Sequence of chain 26.A:
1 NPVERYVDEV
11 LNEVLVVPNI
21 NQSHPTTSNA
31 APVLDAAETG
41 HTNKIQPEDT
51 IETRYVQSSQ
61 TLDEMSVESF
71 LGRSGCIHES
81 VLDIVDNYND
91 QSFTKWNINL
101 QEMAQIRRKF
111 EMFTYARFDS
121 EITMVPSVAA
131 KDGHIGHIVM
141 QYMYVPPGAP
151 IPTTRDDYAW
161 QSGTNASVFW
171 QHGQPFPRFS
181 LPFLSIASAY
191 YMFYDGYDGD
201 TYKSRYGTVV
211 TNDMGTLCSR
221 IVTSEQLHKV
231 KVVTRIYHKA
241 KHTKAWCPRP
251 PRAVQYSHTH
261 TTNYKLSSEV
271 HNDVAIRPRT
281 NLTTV

Binding-site contacts:
Ligand atom CM2 contacts residue ILE122 of chain 26.A at 3.8 Å (hydrophobic).
Ligand atom C2B contacts residue ILE98 of chain 26.A at 3.7 Å (hydrophobic).
Ligand atom CM3 contacts residue ASN212 of chain 26.A at 3.5 Å.
Ligand atom F3 contacts residue PHE179 of chain 26.A at 3.0 Å.
Ligand atom CM6 contacts residue LEU184 of chain 26.A at 3.4 Å (hydrophobic).
Ligand atom C6B contacts residue LEU181 of chain 26.A at 3.3 Å (hydrophobic).
Ligand atom O1A contacts residue LEU217 of chain 26.A at 3.0 Å.
Ligand atom F1 contacts residue TYR144 of chain 26.A at 3.3 Å.
Ligand atom C6B contacts residue ILE98 of chain 26.A at 3.7 Å (hydrophobic).
Ligand atom F2 contacts residue TYR144 of chain 26.A at 3.0 Å.
Ligand atom C1B contacts residue ILE98 of chain 26.A at 3.4 Å (hydrophobic).
Ligand atom O1B contacts residue ILE98 of chain 26.A at 3.3 Å.
Ligand atom F2 contacts residue MET143 of chain 26.A at 3.3 Å.
Ligand atom CM2 contacts residue ILE77 of chain 26.A at 3.1 Å (hydrophobic).
Ligand atom C3A contacts residue PHE179 of chain 26.A at 3.1 Å (hydrophobic).
Ligand atom F1 contacts residue PHE179 of chain 26.A at 3.8 Å.
Ligand atom F2 contacts residue ALA166 of chain 26.A at 3.5 Å.
Ligand atom C4B contacts residue ILE98 of chain 26.A at 3.8 Å (hydrophobic).
Ligand atom N1A contacts residue LEU217 of chain 26.A at 3.3 Å.
Ligand atom N1A contacts residue MET124 of chain 26.A at 3.5 Å.
Ligand atom N3A contacts residue PHE179 of chain 26.A at 3.4 Å.
Ligand atom O1A contacts residue MET124 of chain 26.A at 3.2 Å.
Ligand atom C4 contacts residue LEU100 of chain 26.A at 3.7 Å (hydrophobic).
Ligand atom N1A contacts residue PHE179 of chain 26.A at 3.6 Å.
Ligand atom C5B contacts residue LEU181 of chain 26.A at 3.5 Å (hydrophobic).
Ligand atom C5B contacts residue ILE98 of chain 26.A at 3.5 Å (hydrophobic).
Ligand atom O1 contacts residue MET214 of chain 26.A at 3.5 Å (h-bond).
Ligand atom O1A contacts residue PHE179 of chain 26.A at 3.3 Å.
Ligand atom C2A contacts residue PHE179 of chain 26.A at 3.6 Å (hydrophobic).
Ligand atom C3A contacts residue LEU217 of chain 26.A at 3.6 Å (hydrophobic).
Ligand atom F1 contacts residue ALA166 of chain 26.A at 3.6 Å.
Ligand atom CM4 contacts residue TYR144 of chain 26.A at 3.9 Å (hydrophobic).
Ligand atom CM6 contacts residue LEU181 of chain 26.A at 3.5 Å (hydrophobic).
Ligand atom N3A contacts residue TYR144 of chain 26.A at 3.5 Å.
Ligand atom F2 contacts residue TYR142 of chain 26.A at 2.8 Å.
Ligand atom C4 contacts residue TYR190 of chain 26.A at 3.6 Å (hydrophobic).
Ligand atom CM4 contacts residue PHE179 of chain 26.A at 3.5 Å (hydrophobic).
Ligand atom F3 contacts residue TYR142 of chain 26.A at 3.8 Å.
Ligand atom F3 contacts residue VAL168 of chain 26.A at 3.0 Å.
Ligand atom N2 contacts residue MET214 of chain 26.A at 3.8 Å.

The protein below binds the small molecule below.
Small molecule (SMILES): Cc1cc(CCCOc2c(C)cc(-c3noc(C(F)(F)F)n3)cc2C)on1